Binding-site contacts:
Ligand atom O4 contacts residue ASN156 of chain 1.G at 4.1 Å.
Ligand atom O5 contacts residue ASN36 of chain 1.G at 2.4 Å (h-bond).
Ligand atom O7 contacts residue ASN36 of chain 1.G at 3.4 Å (h-bond).
Ligand atom C8 contacts residue CYS34 of chain 1.G at 3.0 Å (hydrophobic).
Ligand atom C3 contacts residue ASN36 of chain 1.G at 3.9 Å.
Ligand atom C4 contacts residue ASN156 of chain 1.G at 4.4 Å.
Ligand atom C8 contacts residue VAL35 of chain 1.G at 4.0 Å (hydrophobic).
Ligand atom C5 contacts residue ASN36 of chain 1.G at 3.8 Å.
Ligand atom C1 contacts residue ASN36 of chain 1.G at 1.5 Å.
Ligand atom C4 contacts residue ASN36 of chain 1.G at 4.3 Å.
Ligand atom C2 contacts residue ASN36 of chain 1.G at 2.5 Å.
Ligand atom C7 contacts residue ASN36 of chain 1.G at 3.3 Å.
Ligand atom O7 contacts residue ASN156 of chain 1.G at 4.0 Å.
Ligand atom C5 contacts residue ASN156 of chain 1.G at 4.1 Å.
Ligand atom C3 contacts residue ASN156 of chain 1.G at 4.2 Å.
Ligand atom N2 contacts residue ASN36 of chain 1.G at 3.0 Å (h-bond).
Ligand atom C8 contacts residue ASN36 of chain 1.G at 3.7 Å.

Sequence of chain 1.G:
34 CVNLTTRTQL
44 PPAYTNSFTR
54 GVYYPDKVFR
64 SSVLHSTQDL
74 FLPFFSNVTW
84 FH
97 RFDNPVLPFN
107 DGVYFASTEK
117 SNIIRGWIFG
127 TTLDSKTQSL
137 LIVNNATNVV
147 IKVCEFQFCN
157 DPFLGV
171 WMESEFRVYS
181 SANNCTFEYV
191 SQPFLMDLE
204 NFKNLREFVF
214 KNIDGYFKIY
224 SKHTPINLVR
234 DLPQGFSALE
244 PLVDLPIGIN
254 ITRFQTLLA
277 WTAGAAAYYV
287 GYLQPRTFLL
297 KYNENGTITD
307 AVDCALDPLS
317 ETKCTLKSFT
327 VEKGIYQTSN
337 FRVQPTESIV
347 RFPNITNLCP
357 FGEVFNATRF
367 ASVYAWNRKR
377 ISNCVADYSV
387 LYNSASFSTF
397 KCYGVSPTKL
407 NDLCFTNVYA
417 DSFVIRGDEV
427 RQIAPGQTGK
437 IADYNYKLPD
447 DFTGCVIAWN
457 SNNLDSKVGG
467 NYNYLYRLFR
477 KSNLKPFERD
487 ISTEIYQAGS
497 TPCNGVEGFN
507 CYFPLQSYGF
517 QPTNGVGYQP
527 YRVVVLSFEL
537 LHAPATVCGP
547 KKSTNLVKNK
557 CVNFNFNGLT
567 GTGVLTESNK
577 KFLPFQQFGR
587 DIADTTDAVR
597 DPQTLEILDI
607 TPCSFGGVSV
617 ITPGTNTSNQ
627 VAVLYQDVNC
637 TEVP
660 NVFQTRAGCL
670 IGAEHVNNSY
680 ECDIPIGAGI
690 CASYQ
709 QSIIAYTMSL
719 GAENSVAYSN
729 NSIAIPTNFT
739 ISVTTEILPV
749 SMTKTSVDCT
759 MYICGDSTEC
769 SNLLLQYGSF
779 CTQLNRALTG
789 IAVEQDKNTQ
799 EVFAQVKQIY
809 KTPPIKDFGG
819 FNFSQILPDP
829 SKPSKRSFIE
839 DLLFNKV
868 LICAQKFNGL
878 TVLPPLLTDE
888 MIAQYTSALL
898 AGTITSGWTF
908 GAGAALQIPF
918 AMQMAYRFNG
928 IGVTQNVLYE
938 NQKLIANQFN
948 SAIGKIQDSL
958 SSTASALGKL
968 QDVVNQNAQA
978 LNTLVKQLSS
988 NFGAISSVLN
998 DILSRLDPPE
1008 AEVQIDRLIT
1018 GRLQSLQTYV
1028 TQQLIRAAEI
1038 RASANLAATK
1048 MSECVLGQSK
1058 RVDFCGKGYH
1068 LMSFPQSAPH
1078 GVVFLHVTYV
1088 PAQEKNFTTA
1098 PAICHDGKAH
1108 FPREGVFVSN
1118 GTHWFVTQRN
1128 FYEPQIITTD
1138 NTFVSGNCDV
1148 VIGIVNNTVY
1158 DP

A small-molecule ligand and the protein it binds are described below.
Small molecule (SMILES): CC(=O)N[C@H]1[C@H](O[C@H]2[C@H](O)[C@@H](NC(C)=O)CO[C@@H]2CO)O[C@H](CO)[C@@H](O)[C@@H]1O